Sequence of chain 2.C:
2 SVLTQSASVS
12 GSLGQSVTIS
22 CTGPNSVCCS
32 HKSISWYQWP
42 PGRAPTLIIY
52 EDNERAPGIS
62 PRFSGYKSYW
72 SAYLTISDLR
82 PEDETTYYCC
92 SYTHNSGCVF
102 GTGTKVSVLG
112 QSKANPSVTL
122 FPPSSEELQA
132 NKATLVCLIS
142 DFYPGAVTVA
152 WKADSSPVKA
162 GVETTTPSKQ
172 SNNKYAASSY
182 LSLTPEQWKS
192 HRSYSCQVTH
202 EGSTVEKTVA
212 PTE

Binding-site contacts:
Ligand atom O5 contacts residue GLU55 of chain 2.C at 3.2 Å (salt-bridge).
Ligand atom C1 contacts residue ASN107 of chain 2.A at 1.4 Å.
Ligand atom O7 contacts residue ASN107 of chain 2.A at 3.5 Å (h-bond).
Ligand atom C8 contacts residue ASN107 of chain 2.A at 4.4 Å.
Ligand atom O5 contacts residue ASN107 of chain 2.A at 2.4 Å (h-bond).
Ligand atom C4 contacts residue GLU55 of chain 2.C at 3.9 Å.
Ligand atom C3 contacts residue ASN107 of chain 2.A at 3.8 Å.
Ligand atom C1 contacts residue GLU55 of chain 2.C at 3.9 Å.
Ligand atom C7 contacts residue ARG56 of chain 2.C at 3.4 Å.
Ligand atom C8 contacts residue ARG56 of chain 2.C at 3.3 Å.
Ligand atom O7 contacts residue ARG56 of chain 2.C at 3.7 Å.
Ligand atom C5 contacts residue ASN107 of chain 2.A at 3.7 Å.
Ligand atom C2 contacts residue ARG56 of chain 2.C at 3.5 Å.
Ligand atom C7 contacts residue ASN107 of chain 2.A at 3.4 Å.
Ligand atom O3 contacts residue ARG56 of chain 2.C at 3.2 Å (salt-bridge).
Ligand atom C4 contacts residue ASN107 of chain 2.A at 4.3 Å.
Ligand atom C2 contacts residue GLU55 of chain 2.C at 3.8 Å.
Ligand atom N2 contacts residue ASN107 of chain 2.A at 2.9 Å (h-bond).
Ligand atom C3 contacts residue GLU55 of chain 2.C at 4.2 Å.
Ligand atom C2 contacts residue ASN107 of chain 2.A at 2.5 Å.
Ligand atom C6 contacts residue GLU55 of chain 2.C at 3.6 Å.
Ligand atom C3 contacts residue ARG56 of chain 2.C at 4.2 Å.
Ligand atom O3 contacts residue GLU55 of chain 2.C at 4.1 Å.
Ligand atom O3 contacts residue ASN54 of chain 2.C at 3.8 Å.
Ligand atom N2 contacts residue ARG56 of chain 2.C at 3.5 Å (salt-bridge).
Ligand atom N2 contacts residue GLU55 of chain 2.C at 4.4 Å.
Ligand atom C5 contacts residue GLU55 of chain 2.C at 3.8 Å.

Sequence of chain 2.A:
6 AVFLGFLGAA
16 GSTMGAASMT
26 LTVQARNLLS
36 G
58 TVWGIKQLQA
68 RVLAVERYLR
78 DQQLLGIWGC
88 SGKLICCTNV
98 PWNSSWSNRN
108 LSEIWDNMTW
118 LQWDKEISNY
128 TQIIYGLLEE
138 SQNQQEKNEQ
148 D

A protein and the small-molecule ligand that binds it are described below.
Small molecule (SMILES): CC(=O)N[C@@H]1[C@@H](O)[C@H](O)[C@@H](CO)O[C@H]1O